The protein below binds the small molecule below.
Small molecule (SMILES): CC(=O)N[C@H]1[C@@H](OP(=O)(O)OP(=O)(O)OC[C@H]2O[C@@H](n3ccc(=O)[nH]c3=O)[C@H](O)[C@@H]2O)O[C@H](CO)[C@@H](O)[C@@H]1O[C@H](C)C(=O)N[C@@H](CO)C(=O)O

Sequence of chain 1.D:
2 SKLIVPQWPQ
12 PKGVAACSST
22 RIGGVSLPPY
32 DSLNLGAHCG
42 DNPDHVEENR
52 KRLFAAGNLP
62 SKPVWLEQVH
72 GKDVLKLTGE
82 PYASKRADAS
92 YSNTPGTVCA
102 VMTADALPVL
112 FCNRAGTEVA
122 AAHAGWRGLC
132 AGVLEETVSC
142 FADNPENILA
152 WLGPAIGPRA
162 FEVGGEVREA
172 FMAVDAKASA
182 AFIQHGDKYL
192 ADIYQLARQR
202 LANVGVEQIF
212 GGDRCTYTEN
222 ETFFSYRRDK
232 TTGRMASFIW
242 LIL

Binding-site contacts:
Ligand atom O18 contacts residue GLY126 of chain 1.D at 3.3 Å.
Ligand atom O11 contacts residue ARG228 of chain 1.D at 2.7 Å (salt-bridge).
Ligand atom O2 contacts residue LYS189 of chain 1.D at 3.4 Å.
Ligand atom O20 contacts residue ARG235 of chain 1.D at 3.3 Å (salt-bridge).
Ligand atom C2 contacts residue GLU163 of chain 1.D at 3.4 Å.
Ligand atom O17 contacts residue ALA107 of chain 1.D at 3.2 Å.
Ligand atom O3 contacts residue VAL164 of chain 1.D at 3.4 Å.
Ligand atom C23 contacts residue GLN69 of chain 1.D at 3.6 Å.
Ligand atom O8 contacts residue TRP127 of chain 1.D at 2.9 Å (h-bond).
Ligand atom N4 contacts residue HIS71 of chain 1.D at 3.3 Å (h-bond).
Ligand atom O16 contacts residue ARG128 of chain 1.D at 3.5 Å (salt-bridge).
Ligand atom N1 contacts residue ARG228 of chain 1.D at 3.5 Å (salt-bridge).
Ligand atom C4 contacts residue ARG228 of chain 1.D at 3.4 Å.
Ligand atom C5 contacts residue VAL164 of chain 1.D at 3.6 Å (hydrophobic).
Ligand atom O2 contacts residue GLU163 of chain 1.D at 3.2 Å (salt-bridge).
Ligand atom C5 contacts residue GLU163 of chain 1.D at 3.5 Å.
Ligand atom C11 contacts residue ARG128 of chain 1.D at 3.5 Å.
Ligand atom N2 contacts residue GLU163 of chain 1.D at 3.5 Å (salt-bridge).
Ligand atom C17 contacts residue ALA107 of chain 1.D at 3.6 Å (hydrophobic).
Ligand atom O3 contacts residue ARG228 of chain 1.D at 3.2 Å (salt-bridge).
Ligand atom O13 contacts residue ARG128 of chain 1.D at 2.8 Å (salt-bridge).
Ligand atom O21 contacts residue GLN69 of chain 1.D at 2.7 Å (h-bond).
Ligand atom C9 contacts residue TRP127 of chain 1.D at 3.5 Å (hydrophobic).
Ligand atom O3 contacts residue GLU163 of chain 1.D at 3.1 Å (salt-bridge).
Ligand atom O12 contacts residue TYR227 of chain 1.D at 3.5 Å.
Ligand atom C15 contacts residue ARG128 of chain 1.D at 3.4 Å.
Ligand atom O10 contacts residue ARG228 of chain 1.D at 3.1 Å (salt-bridge).
Ligand atom C1 contacts residue ARG228 of chain 1.D at 3.5 Å.
Ligand atom O8 contacts residue ARG128 of chain 1.D at 2.7 Å (salt-bridge).
Ligand atom O14 contacts residue HIS71 of chain 1.D at 3.0 Å.
Ligand atom C18 contacts residue TYR227 of chain 1.D at 3.2 Å (hydrophobic).
Ligand atom C22 contacts residue ARG235 of chain 1.D at 3.1 Å.
Ligand atom C23 contacts residue HIS124 of chain 1.D at 3.0 Å.
Ligand atom C3 contacts residue ARG228 of chain 1.D at 3.5 Å.
Ligand atom O17 contacts residue ALA105 of chain 1.D at 3.1 Å (h-bond).
Ligand atom O18 contacts residue TRP127 of chain 1.D at 2.8 Å (h-bond).
Ligand atom O5 contacts residue GLY165 of chain 1.D at 2.8 Å (h-bond).
Ligand atom C23 contacts residue HIS71 of chain 1.D at 3.0 Å.
Ligand atom O17 contacts residue THR104 of chain 1.D at 3.5 Å.
Ligand atom O19 contacts residue ARG235 of chain 1.D at 2.6 Å (salt-bridge).